Sequence of chain 1.B:
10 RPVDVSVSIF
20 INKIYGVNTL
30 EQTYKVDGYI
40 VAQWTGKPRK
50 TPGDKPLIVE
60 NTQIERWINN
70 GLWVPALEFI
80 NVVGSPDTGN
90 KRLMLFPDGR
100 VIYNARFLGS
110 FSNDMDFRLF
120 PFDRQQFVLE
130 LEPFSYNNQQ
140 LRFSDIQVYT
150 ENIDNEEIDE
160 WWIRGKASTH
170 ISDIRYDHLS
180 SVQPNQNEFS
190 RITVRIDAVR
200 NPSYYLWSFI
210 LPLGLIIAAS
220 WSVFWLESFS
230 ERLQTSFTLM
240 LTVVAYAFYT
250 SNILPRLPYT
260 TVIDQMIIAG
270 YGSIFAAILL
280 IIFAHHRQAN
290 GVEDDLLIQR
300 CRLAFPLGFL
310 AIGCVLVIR

The protein below binds the small molecule below.
Small molecule (SMILES): NCCCBr

Binding-site contacts:
Ligand atom BR contacts residue ASN103 of chain 1.B at 3.9 Å.
Ligand atom BR contacts residue TYR38 of chain 1.B at 4.2 Å.